Sequence of chain 2.A:
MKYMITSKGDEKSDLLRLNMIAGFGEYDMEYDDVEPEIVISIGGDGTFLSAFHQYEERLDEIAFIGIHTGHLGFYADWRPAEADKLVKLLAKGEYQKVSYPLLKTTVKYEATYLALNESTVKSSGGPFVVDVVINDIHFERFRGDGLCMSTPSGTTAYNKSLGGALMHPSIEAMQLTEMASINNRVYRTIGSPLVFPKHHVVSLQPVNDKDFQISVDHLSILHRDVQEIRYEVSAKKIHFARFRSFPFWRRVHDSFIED

This protein binds this small molecule.
Small molecule (SMILES): NC[C@H]1O[C@@H](n2c(C#CCOC[C@H]3O[C@@H](n4cnc5c(N)ncnc54)[C@H](O)[C@@H]3O)nc3c(N)ncnc32)[C@H](O)[C@@H]1O

Binding-site contacts:
Ligand atom C2 contacts residue SER166 of chain 2.A at 3.3 Å.
Ligand atom CAP contacts residue LEU49 of chain 2.A at 3.7 Å (hydrophobic).
Ligand atom O3' contacts residue ASN122 of chain 2.A at 3.2 Å (h-bond).
Ligand atom N6 contacts residue ASP150 of chain 3.A at 2.9 Å (salt-bridge).
Ligand atom CAU contacts residue ASP45 of chain 2.A at 3.8 Å.
Ligand atom NBB contacts residue SER158 of chain 2.A at 3.2 Å (h-bond).
Ligand atom N6 contacts residue ALA185 of chain 3.A at 3.0 Å (h-bond).
Ligand atom CAW contacts residue PHE74 of chain 2.A at 3.3 Å (hydrophobic).
Ligand atom N3 contacts residue TYR163 of chain 2.A at 3.6 Å.
Ligand atom NBB contacts residue ALA162 of chain 2.A at 3.6 Å.
Ligand atom CAZ contacts residue ALA162 of chain 2.A at 3.5 Å (hydrophobic).
Ligand atom CAW contacts residue THR161 of chain 2.A at 3.5 Å.
Ligand atom CAQ contacts residue LEU49 of chain 2.A at 3.6 Å (hydrophobic).
Ligand atom N1 contacts residue ALA185 of chain 3.A at 3.6 Å.
Ligand atom O3' contacts residue GLU123 of chain 2.A at 2.9 Å (salt-bridge).
Ligand atom OBD contacts residue ASP45 of chain 2.A at 3.5 Å.
Ligand atom CAP contacts residue GLY46 of chain 2.A at 3.5 Å.
Ligand atom N1 contacts residue SER166 of chain 2.A at 3.4 Å (h-bond).
Ligand atom C3' contacts residue GLU123 of chain 2.A at 3.3 Å.
Ligand atom NBA contacts residue ASN122 of chain 2.A at 2.9 Å (h-bond).
Ligand atom O2' contacts residue GLU123 of chain 2.A at 2.6 Å (salt-bridge).
Ligand atom C2' contacts residue TYR163 of chain 2.A at 3.8 Å (hydrophobic).
Ligand atom C6 contacts residue ALA185 of chain 3.A at 3.8 Å (hydrophobic).
Ligand atom CAS contacts residue ASN122 of chain 2.A at 3.6 Å.
Ligand atom N6 contacts residue TYR163 of chain 2.A at 3.5 Å.
Ligand atom C6 contacts residue TYR163 of chain 2.A at 3.5 Å (hydrophobic).
Ligand atom O2' contacts residue ALA162 of chain 2.A at 3.3 Å.
Ligand atom OBK contacts residue ILE187 of chain 3.A at 3.5 Å.
Ligand atom C2' contacts residue GLU123 of chain 2.A at 3.4 Å.
Ligand atom NBB contacts residue TYR75 of chain 2.A at 3.7 Å.
Ligand atom O2' contacts residue TYR163 of chain 2.A at 3.2 Å (h-bond).
Ligand atom NBG contacts residue ASP45 of chain 2.A at 2.9 Å (salt-bridge).
Ligand atom NAX contacts residue THR161 of chain 2.A at 2.7 Å (h-bond).
Ligand atom CAY contacts residue ALA162 of chain 2.A at 3.5 Å (hydrophobic).
Ligand atom C5 contacts residue TYR163 of chain 2.A at 3.6 Å (hydrophobic).
Ligand atom NAX contacts residue PHE74 of chain 2.A at 3.5 Å.
Ligand atom NBB contacts residue ASN122 of chain 2.A at 3.1 Å (h-bond).
Ligand atom CAR contacts residue ASN122 of chain 2.A at 3.7 Å.
Ligand atom CAY contacts residue THR161 of chain 2.A at 3.6 Å.
Ligand atom NBB contacts residue THR161 of chain 2.A at 3.6 Å (h-bond).

Sequence of chain 3.A:
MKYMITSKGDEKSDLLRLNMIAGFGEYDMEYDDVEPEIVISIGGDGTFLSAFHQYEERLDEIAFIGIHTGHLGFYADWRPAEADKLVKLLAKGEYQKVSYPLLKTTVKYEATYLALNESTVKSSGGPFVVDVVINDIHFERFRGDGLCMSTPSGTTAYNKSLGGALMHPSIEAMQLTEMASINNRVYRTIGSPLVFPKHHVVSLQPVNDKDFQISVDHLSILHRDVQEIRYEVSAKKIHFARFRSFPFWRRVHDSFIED